This small molecule binds to this protein.
Small molecule (SMILES): O=C1c2c(O)c(=O)ccn2N([C@@H]2c3ccccc3SCc3c2ccc(F)c3F)[C@@H]2COCCN12

Sequence of chain 1.F:
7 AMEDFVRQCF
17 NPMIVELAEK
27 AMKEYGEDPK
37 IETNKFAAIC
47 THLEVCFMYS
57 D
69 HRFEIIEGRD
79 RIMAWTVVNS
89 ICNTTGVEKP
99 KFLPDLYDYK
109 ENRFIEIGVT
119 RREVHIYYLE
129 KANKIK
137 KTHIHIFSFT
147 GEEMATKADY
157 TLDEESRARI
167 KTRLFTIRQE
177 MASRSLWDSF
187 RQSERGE

Binding-site contacts:
Ligand atom O2 contacts residue HIS48 of chain 1.F at 3.6 Å (h-bond).
Ligand atom O2 contacts residue GLU75 of chain 1.F at 3.5 Å (salt-bridge).
Ligand atom C5 contacts residue GLU114 of chain 1.F at 3.7 Å.
Ligand atom C19 contacts residue ILE45 of chain 1.F at 3.7 Å (hydrophobic).
Ligand atom C18 contacts residue ALA44 of chain 1.F at 3.7 Å (hydrophobic).
Ligand atom O1 contacts residue LYS129 of chain 1.F at 2.9 Å (salt-bridge).
Ligand atom C5 contacts residue MN1 of chain 1.V at 3.0 Å.
Ligand atom O1 contacts residue GLU114 of chain 1.F at 2.9 Å (salt-bridge).
Ligand atom C9 contacts residue TYR31 of chain 1.F at 3.7 Å (hydrophobic).
Ligand atom O2 contacts residue MN1 of chain 1.V at 2.4 Å.
Ligand atom F1 contacts residue GLU33 of chain 1.F at 3.6 Å.
Ligand atom C1 contacts residue LYS129 of chain 1.F at 3.2 Å.
Ligand atom C16 contacts residue ILE45 of chain 1.F at 3.7 Å (hydrophobic).
Ligand atom F2 contacts residue MET28 of chain 1.F at 3.4 Å.
Ligand atom F2 contacts residue TYR31 of chain 1.F at 3.3 Å.
Ligand atom C5 contacts residue MN1 of chain 1.W at 3.2 Å.
Ligand atom C1 contacts residue GLU114 of chain 1.F at 3.6 Å.
Ligand atom C10 contacts residue TYR31 of chain 1.F at 3.4 Å (hydrophobic).
Ligand atom C18 contacts residue ILE45 of chain 1.F at 3.6 Å (hydrophobic).
Ligand atom C17 contacts residue ILE45 of chain 1.F at 3.6 Å (hydrophobic).
Ligand atom O2 contacts residue MN1 of chain 1.W at 2.2 Å.
Ligand atom C20 contacts residue ILE45 of chain 1.F at 3.8 Å (hydrophobic).
Ligand atom O2 contacts residue ASP103 of chain 1.F at 3.0 Å (salt-bridge).
Ligand atom O1 contacts residue ILE115 of chain 1.F at 3.0 Å (h-bond).
Ligand atom O2 contacts residue GLU114 of chain 1.F at 3.2 Å (salt-bridge).
Ligand atom C4 contacts residue MN1 of chain 1.W at 3.6 Å.
Ligand atom C22 contacts residue ILE45 of chain 1.F at 3.7 Å (hydrophobic).
Ligand atom C19 contacts residue HIS48 of chain 1.F at 3.6 Å.
Ligand atom F2 contacts residue GLU33 of chain 1.F at 3.4 Å.
Ligand atom C6 contacts residue GLU75 of chain 1.F at 3.6 Å.
Ligand atom F1 contacts residue LYS41 of chain 1.F at 3.5 Å.
Ligand atom O1 contacts residue HIS48 of chain 1.F at 3.4 Å (h-bond).
Ligand atom O3 contacts residue GLU75 of chain 1.F at 2.5 Å (salt-bridge).
Ligand atom C15 contacts residue ILE45 of chain 1.F at 3.7 Å (hydrophobic).
Ligand atom C6 contacts residue MN1 of chain 1.W at 3.2 Å.
Ligand atom C1 contacts residue MN1 of chain 1.V at 2.9 Å.
Ligand atom O1 contacts residue MN1 of chain 1.V at 2.2 Å.
Ligand atom O3 contacts residue MN1 of chain 1.W at 2.2 Å.
Ligand atom C2 contacts residue LYS129 of chain 1.F at 3.6 Å.
Ligand atom C22 contacts residue ALA27 of chain 1.F at 3.6 Å (hydrophobic).